This small molecule binds to this protein.
Small molecule (SMILES): CC(=O)N[C@@H]1[C@@H](O)[C@H](O)[C@@H](CO)O[C@H]1O

Sequence of chain 1.W:
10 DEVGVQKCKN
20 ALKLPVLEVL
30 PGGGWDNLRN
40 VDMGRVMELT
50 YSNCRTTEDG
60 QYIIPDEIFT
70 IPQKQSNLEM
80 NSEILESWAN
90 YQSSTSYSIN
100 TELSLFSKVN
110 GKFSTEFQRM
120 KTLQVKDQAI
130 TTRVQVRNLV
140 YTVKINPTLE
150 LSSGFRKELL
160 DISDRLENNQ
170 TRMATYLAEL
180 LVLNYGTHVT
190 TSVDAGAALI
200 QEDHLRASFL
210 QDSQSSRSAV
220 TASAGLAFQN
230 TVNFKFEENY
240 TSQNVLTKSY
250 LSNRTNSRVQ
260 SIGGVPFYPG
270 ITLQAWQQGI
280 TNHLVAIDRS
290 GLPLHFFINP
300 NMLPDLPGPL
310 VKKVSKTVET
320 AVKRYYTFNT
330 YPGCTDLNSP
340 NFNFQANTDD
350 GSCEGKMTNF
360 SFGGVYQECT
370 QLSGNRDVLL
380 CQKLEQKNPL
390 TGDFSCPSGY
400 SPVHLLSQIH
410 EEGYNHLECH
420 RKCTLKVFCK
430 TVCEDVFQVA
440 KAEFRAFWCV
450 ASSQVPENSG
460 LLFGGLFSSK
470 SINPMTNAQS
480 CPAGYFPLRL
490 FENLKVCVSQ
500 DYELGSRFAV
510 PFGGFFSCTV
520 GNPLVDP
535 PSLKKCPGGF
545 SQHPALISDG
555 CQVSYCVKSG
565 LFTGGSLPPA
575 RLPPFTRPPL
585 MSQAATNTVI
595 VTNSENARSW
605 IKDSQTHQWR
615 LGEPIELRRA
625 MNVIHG

Binding-site contacts:
Ligand atom C3 contacts residue ASN168 of chain 1.W at 3.8 Å.
Ligand atom C8 contacts residue LEU416 of chain 1.V at 4.0 Å (hydrophobic).
Ligand atom O5 contacts residue ASN168 of chain 1.W at 2.4 Å (h-bond).
Ligand atom C7 contacts residue LEU416 of chain 1.V at 3.9 Å (hydrophobic).
Ligand atom C8 contacts residue ASP434 of chain 1.V at 4.0 Å.
Ligand atom C4 contacts residue ASN168 of chain 1.W at 4.2 Å.
Ligand atom O3 contacts residue LEU416 of chain 1.V at 3.8 Å.
Ligand atom C1 contacts residue ASN168 of chain 1.W at 1.4 Å.
Ligand atom O7 contacts residue LEU416 of chain 1.V at 3.9 Å.
Ligand atom C5 contacts residue ASN168 of chain 1.W at 3.7 Å.
Ligand atom C8 contacts residue ASN168 of chain 1.W at 4.4 Å.
Ligand atom C2 contacts residue ASN168 of chain 1.W at 2.5 Å.
Ligand atom N2 contacts residue ASN168 of chain 1.W at 2.9 Å (h-bond).
Ligand atom O7 contacts residue ASN168 of chain 1.W at 3.1 Å (h-bond).
Ligand atom N2 contacts residue LEU416 of chain 1.V at 4.2 Å.
Ligand atom C7 contacts residue ASN168 of chain 1.W at 3.2 Å.

Sequence of chain 1.V:
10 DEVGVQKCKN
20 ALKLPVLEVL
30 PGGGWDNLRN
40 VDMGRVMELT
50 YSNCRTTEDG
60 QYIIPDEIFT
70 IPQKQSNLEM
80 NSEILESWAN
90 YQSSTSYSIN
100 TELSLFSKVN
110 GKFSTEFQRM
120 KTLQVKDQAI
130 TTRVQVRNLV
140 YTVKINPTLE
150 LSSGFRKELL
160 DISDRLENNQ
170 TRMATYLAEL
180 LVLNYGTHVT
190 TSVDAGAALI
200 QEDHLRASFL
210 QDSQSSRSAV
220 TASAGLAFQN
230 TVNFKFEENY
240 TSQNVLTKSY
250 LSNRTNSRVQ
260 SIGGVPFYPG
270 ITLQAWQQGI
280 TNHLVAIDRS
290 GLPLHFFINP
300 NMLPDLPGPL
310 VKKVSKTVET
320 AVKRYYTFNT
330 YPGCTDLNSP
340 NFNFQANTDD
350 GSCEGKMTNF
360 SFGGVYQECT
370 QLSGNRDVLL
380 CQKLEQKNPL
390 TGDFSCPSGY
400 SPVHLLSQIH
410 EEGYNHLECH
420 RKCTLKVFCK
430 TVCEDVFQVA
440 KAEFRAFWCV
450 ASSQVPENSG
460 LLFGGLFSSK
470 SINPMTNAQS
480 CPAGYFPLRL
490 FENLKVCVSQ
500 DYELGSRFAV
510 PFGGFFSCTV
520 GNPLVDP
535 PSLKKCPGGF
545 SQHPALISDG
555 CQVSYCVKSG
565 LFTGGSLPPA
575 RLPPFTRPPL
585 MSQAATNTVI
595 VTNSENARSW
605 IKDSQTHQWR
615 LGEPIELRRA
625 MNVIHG